This protein binds this small molecule.
Small molecule (SMILES): C[C@@H](O)[C@H](N)C(=O)O

Sequence of chain 1.G:
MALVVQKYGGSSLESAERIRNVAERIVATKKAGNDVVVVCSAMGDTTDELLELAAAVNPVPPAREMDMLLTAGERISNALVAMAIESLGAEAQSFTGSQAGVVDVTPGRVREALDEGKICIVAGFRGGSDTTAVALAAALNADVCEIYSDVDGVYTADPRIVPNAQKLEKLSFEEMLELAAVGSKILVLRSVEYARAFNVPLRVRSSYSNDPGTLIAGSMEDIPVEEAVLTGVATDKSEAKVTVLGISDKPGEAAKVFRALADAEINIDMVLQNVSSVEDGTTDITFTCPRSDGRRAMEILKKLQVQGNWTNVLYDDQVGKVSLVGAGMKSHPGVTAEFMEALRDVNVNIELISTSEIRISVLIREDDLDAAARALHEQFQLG

Sequence of chain 1.H:
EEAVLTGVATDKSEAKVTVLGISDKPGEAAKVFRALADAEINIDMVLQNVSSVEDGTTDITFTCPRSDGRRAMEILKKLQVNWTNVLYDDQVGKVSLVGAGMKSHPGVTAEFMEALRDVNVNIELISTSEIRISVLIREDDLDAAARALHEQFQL

Binding-site contacts:
Ligand atom OG1 contacts residue ASP274 of chain 1.G at 4.2 Å.
Ligand atom OG1 contacts residue ILE310 of chain 1.G at 4.0 Å.
Ligand atom CG2 contacts residue ILE126 of chain 1.H at 3.8 Å (hydrophobic).
Ligand atom O contacts residue GLY277 of chain 1.G at 3.4 Å (h-bond).
Ligand atom OG1 contacts residue THR308 of chain 1.G at 3.9 Å.
Ligand atom OXT contacts residue GLY277 of chain 1.G at 4.3 Å.
Ligand atom OXT contacts residue ILE126 of chain 1.H at 3.0 Å (h-bond).
Ligand atom CA contacts residue GLU278 of chain 1.G at 4.3 Å.
Ligand atom CG2 contacts residue GLN298 of chain 1.G at 2.9 Å.
Ligand atom C contacts residue GLU278 of chain 1.G at 4.0 Å.
Ligand atom CA contacts residue ILE126 of chain 1.H at 3.7 Å (hydrophobic).
Ligand atom C contacts residue LYS275 of chain 1.G at 3.3 Å.
Ligand atom C contacts residue ALA279 of chain 1.G at 3.8 Å (hydrophobic).
Ligand atom OG1 contacts residue ILE272 of chain 1.G at 4.2 Å.
Ligand atom C contacts residue PRO276 of chain 1.G at 4.1 Å (hydrophobic).
Ligand atom CG2 contacts residue ALA279 of chain 1.G at 3.1 Å (hydrophobic).
Ligand atom OG1 contacts residue GLN298 of chain 1.G at 3.1 Å (h-bond).
Ligand atom OXT contacts residue PRO276 of chain 1.G at 4.1 Å.
Ligand atom N contacts residue ILE126 of chain 1.H at 3.3 Å (h-bond).
Ligand atom OXT contacts residue ASN125 of chain 1.H at 4.0 Å.
Ligand atom O contacts residue LYS275 of chain 1.G at 3.3 Å (salt-bridge).
Ligand atom N contacts residue ASP274 of chain 1.G at 2.8 Å (salt-bridge).
Ligand atom CB contacts residue ILE126 of chain 1.H at 3.3 Å (hydrophobic).
Ligand atom CA contacts residue ALA279 of chain 1.G at 4.3 Å (hydrophobic).
Ligand atom CG2 contacts residue ILE129 of chain 1.H at 4.1 Å (hydrophobic).
Ligand atom O contacts residue PRO276 of chain 1.G at 4.0 Å.
Ligand atom N contacts residue LYS275 of chain 1.G at 3.1 Å (salt-bridge).
Ligand atom CB contacts residue ASP274 of chain 1.G at 4.0 Å.
Ligand atom CB contacts residue GLN298 of chain 1.G at 3.2 Å.
Ligand atom O contacts residue ALA279 of chain 1.G at 2.9 Å (h-bond).
Ligand atom C contacts residue ILE126 of chain 1.H at 4.1 Å (hydrophobic).
Ligand atom CA contacts residue ASP274 of chain 1.G at 3.9 Å.
Ligand atom OXT contacts residue LYS275 of chain 1.G at 3.9 Å.
Ligand atom CA contacts residue ASN125 of chain 1.H at 4.1 Å.
Ligand atom N contacts residue ASN125 of chain 1.H at 2.7 Å (h-bond).
Ligand atom CA contacts residue LYS275 of chain 1.G at 3.2 Å.
Ligand atom CG2 contacts residue ILE310 of chain 1.G at 4.2 Å (hydrophobic).
Ligand atom N contacts residue PRO276 of chain 1.G at 4.3 Å.
Ligand atom O contacts residue GLU278 of chain 1.G at 3.0 Å (salt-bridge).
Ligand atom C contacts residue GLY277 of chain 1.G at 4.1 Å.